This protein binds this small molecule.
Small molecule (SMILES): Cc1ccc(C(=O)NC(=O)N[C@@H]2O[C@H](CO)[C@@H](O)[C@H](O)[C@H]2O)cc1

Sequence of chain 1.A:
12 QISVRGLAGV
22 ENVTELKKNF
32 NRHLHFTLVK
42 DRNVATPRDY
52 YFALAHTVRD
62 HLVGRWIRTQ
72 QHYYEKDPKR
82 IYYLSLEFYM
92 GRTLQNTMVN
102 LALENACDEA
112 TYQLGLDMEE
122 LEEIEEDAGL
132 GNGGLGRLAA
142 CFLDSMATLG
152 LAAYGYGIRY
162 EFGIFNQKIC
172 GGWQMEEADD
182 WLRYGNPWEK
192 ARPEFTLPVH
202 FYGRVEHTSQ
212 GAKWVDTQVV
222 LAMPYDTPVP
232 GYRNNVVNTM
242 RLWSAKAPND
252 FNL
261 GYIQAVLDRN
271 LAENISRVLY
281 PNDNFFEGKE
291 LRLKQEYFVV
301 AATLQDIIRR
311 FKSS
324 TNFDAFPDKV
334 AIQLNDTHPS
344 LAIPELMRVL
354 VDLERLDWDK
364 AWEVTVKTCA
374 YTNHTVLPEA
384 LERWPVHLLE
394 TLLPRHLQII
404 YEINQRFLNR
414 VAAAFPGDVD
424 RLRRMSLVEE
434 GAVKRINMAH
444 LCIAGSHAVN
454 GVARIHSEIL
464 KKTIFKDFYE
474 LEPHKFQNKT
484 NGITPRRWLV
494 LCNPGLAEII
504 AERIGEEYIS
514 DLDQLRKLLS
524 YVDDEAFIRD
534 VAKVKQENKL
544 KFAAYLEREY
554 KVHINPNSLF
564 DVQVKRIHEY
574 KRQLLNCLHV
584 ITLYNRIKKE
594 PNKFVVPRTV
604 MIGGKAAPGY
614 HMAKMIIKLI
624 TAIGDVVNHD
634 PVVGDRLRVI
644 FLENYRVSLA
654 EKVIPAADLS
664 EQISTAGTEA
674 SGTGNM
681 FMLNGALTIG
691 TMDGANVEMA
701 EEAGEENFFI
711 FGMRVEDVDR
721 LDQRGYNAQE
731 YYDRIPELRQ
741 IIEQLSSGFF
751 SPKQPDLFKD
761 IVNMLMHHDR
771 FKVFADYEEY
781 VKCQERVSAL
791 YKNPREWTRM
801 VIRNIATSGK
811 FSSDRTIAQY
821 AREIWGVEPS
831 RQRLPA

Binding-site contacts:
Ligand atom C4 contacts residue GLY675 of chain 1.A at 3.8 Å.
Ligand atom C15 contacts residue ASN282 of chain 1.A at 3.7 Å.
Ligand atom C3 contacts residue GLU672 of chain 1.A at 3.4 Å.
Ligand atom C6 contacts residue LEU136 of chain 1.A at 3.8 Å (hydrophobic).
Ligand atom O6 contacts residue HIS377 of chain 1.A at 2.6 Å (h-bond).
Ligand atom C12 contacts residue ASN282 of chain 1.A at 3.6 Å.
Ligand atom O6 contacts residue VAL455 of chain 1.A at 3.8 Å.
Ligand atom C5 contacts residue GLY135 of chain 1.A at 3.6 Å.
Ligand atom O6 contacts residue ASN484 of chain 1.A at 2.8 Å (h-bond).
Ligand atom O2 contacts residue GLU672 of chain 1.A at 3.1 Å (salt-bridge).
Ligand atom O7 contacts residue GLY135 of chain 1.A at 3.4 Å (h-bond).
Ligand atom C5 contacts residue LEU136 of chain 1.A at 3.6 Å (hydrophobic).
Ligand atom O3 contacts residue ALA673 of chain 1.A at 3.4 Å (h-bond).
Ligand atom O6 contacts residue LEU139 of chain 1.A at 3.7 Å.
Ligand atom C9 contacts residue ASP283 of chain 1.A at 3.8 Å.
Ligand atom C7 contacts residue LEU136 of chain 1.A at 3.5 Å (hydrophobic).
Ligand atom O3 contacts residue GLU672 of chain 1.A at 2.7 Å (salt-bridge).
Ligand atom C1 contacts residue LEU136 of chain 1.A at 3.8 Å (hydrophobic).
Ligand atom O5 contacts residue GLY135 of chain 1.A at 3.8 Å.
Ligand atom O4 contacts residue GLY675 of chain 1.A at 2.8 Å (h-bond).
Ligand atom O7 contacts residue LEU136 of chain 1.A at 2.9 Å (h-bond).
Ligand atom C14 contacts residue GLU88 of chain 1.A at 3.6 Å.
Ligand atom C11 contacts residue ASP283 of chain 1.A at 3.8 Å.
Ligand atom C3 contacts residue GLY675 of chain 1.A at 3.8 Å.
Ligand atom O5 contacts residue HIS377 of chain 1.A at 3.6 Å (h-bond).
Ligand atom O4 contacts residue ASN484 of chain 1.A at 3.5 Å (h-bond).
Ligand atom C2 contacts residue HIS377 of chain 1.A at 3.6 Å.
Ligand atom O5 contacts residue LEU136 of chain 1.A at 3.3 Å (h-bond).
Ligand atom C13 contacts residue ASN282 of chain 1.A at 3.6 Å.
Ligand atom C13 contacts residue HIS341 of chain 1.A at 3.8 Å.
Ligand atom O8 contacts residue ASP283 of chain 1.A at 3.7 Å.
Ligand atom O3 contacts residue GLY675 of chain 1.A at 3.2 Å (h-bond).
Ligand atom O4 contacts residue SER674 of chain 1.A at 3.6 Å.
Ligand atom C10 contacts residue ASP283 of chain 1.A at 3.4 Å.
Ligand atom C6 contacts residue HIS377 of chain 1.A at 3.5 Å.
Ligand atom C6 contacts residue ASN484 of chain 1.A at 3.3 Å.
Ligand atom C6 contacts residue GLY135 of chain 1.A at 3.5 Å.
Ligand atom O3 contacts residue SER674 of chain 1.A at 3.1 Å (h-bond).
Ligand atom O2 contacts residue TYR573 of chain 1.A at 3.2 Å (h-bond).
Ligand atom O8 contacts residue ASN133 of chain 1.A at 3.7 Å.